Binding-site contacts:
Ligand atom C18 contacts residue GLN280 of chain 1.B at 3.3 Å.
Ligand atom C23 contacts residue MET267 of chain 1.B at 3.6 Å (hydrophobic).
Ligand atom C27 contacts residue MET267 of chain 1.B at 3.8 Å (hydrophobic).
Ligand atom C3 contacts residue GLY279 of chain 1.B at 3.3 Å.
Ligand atom N2 contacts residue GLY279 of chain 1.B at 3.5 Å (h-bond).
Ligand atom C17 contacts residue MET267 of chain 1.B at 3.7 Å (hydrophobic).
Ligand atom N9 contacts residue LEU229 of chain 1.B at 3.8 Å.
Ligand atom N2 contacts residue TYR247 of chain 1.B at 3.0 Å (h-bond).
Ligand atom C7 contacts residue GLY279 of chain 1.B at 3.4 Å.
Ligand atom C18 contacts residue MET267 of chain 1.B at 3.7 Å (hydrophobic).
Ligand atom N9 contacts residue TYR78 of chain 1.B at 3.7 Å.
Ligand atom C26 contacts residue GLU275 of chain 1.B at 3.9 Å.
Ligand atom N2 contacts residue MET267 of chain 1.B at 3.4 Å.
Ligand atom C25 contacts residue HIS79 of chain 1.B at 3.4 Å.
Ligand atom C8 contacts residue GLY279 of chain 1.B at 3.5 Å.
Ligand atom C17 contacts residue PHE283 of chain 1.B at 3.3 Å (hydrophobic).
Ligand atom C14 contacts residue MET267 of chain 1.B at 3.5 Å (hydrophobic).
Ligand atom C22 contacts residue TYR247 of chain 1.B at 3.4 Å (hydrophobic).
Ligand atom C1 contacts residue PHE283 of chain 1.B at 3.8 Å (hydrophobic).
Ligand atom C27 contacts residue VAL276 of chain 1.B at 3.7 Å (hydrophobic).
Ligand atom C3 contacts residue MET267 of chain 1.B at 3.5 Å (hydrophobic).
Ligand atom O6 contacts residue GLY279 of chain 1.B at 3.7 Å.
Ligand atom C27 contacts residue GLU275 of chain 1.B at 3.5 Å.
Ligand atom C12 contacts residue ILE246 of chain 1.B at 3.7 Å (hydrophobic).
Ligand atom N5 contacts residue PHE283 of chain 1.B at 3.6 Å.
Ligand atom C14 contacts residue GLY279 of chain 1.B at 3.3 Å.
Ligand atom C18 contacts residue TYR247 of chain 1.B at 3.4 Å (hydrophobic).
Ligand atom C22 contacts residue GLY279 of chain 1.B at 3.6 Å.
Ligand atom C23 contacts residue GLY279 of chain 1.B at 3.9 Å.
Ligand atom C11 contacts residue PHE283 of chain 1.B at 3.7 Å (hydrophobic).
Ligand atom N16 contacts residue PHE250 of chain 1.B at 3.6 Å.
Ligand atom C29 contacts residue MET267 of chain 1.B at 3.9 Å (hydrophobic).
Ligand atom C26 contacts residue PRO266 of chain 1.B at 3.4 Å (hydrophobic).
Ligand atom C7 contacts residue MET267 of chain 1.B at 3.4 Å (hydrophobic).
Ligand atom O15 contacts residue GLN280 of chain 1.B at 3.1 Å (h-bond).
Ligand atom C22 contacts residue MET267 of chain 1.B at 3.5 Å (hydrophobic).
Ligand atom C26 contacts residue MET267 of chain 1.B at 3.6 Å (hydrophobic).
Ligand atom C17 contacts residue GLY279 of chain 1.B at 3.9 Å.
Ligand atom C8 contacts residue MET267 of chain 1.B at 3.6 Å (hydrophobic).
Ligand atom C29 contacts residue GLU275 of chain 1.B at 3.3 Å.

The small molecule below binds the protein below.
Small molecule (SMILES): Cc1oc(-c2ccccc2)nc1CCNC(=O)Nc1ccnn1-c1ccccc1

Sequence of chain 1.B:
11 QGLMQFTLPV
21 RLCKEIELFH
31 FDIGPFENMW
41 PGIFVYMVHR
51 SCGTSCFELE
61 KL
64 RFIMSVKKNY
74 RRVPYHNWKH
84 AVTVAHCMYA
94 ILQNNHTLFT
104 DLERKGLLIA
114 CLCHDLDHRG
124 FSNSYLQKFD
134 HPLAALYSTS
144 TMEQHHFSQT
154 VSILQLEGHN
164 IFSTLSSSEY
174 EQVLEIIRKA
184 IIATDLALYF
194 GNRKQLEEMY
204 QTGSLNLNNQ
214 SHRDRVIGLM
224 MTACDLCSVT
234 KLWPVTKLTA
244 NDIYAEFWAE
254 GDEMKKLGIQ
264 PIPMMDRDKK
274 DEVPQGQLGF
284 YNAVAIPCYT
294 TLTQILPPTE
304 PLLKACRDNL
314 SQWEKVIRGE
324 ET